A protein and the small-molecule ligand that binds it are described below.
Small molecule (SMILES): Nc1nc(=O)c2ncn([C@@H]3O[C@H](CO[P](=O)(O)O[C@H]4[C@@H](O)[C@H](n5cnc6c(N)ncnc65)O[C@@H]4CO[P](=O)(O)O[C@@H]4[C@@H](O)[C@H](n5cnc6c(N)ncnc65)O[C@@H]4COP(=O)=O)[C@@H](O)[C@H]3O)c2[nH]1

Binding-site contacts:
Ligand atom C6 contacts residue THR59 of chain 5.E at 3.6 Å.
Ligand atom C6 contacts residue LYS61 of chain 5.E at 3.8 Å.
Ligand atom C8 contacts residue LYS61 of chain 5.E at 3.7 Å.
Ligand atom O6 contacts residue LYS61 of chain 5.E at 3.0 Å (salt-bridge).
Ligand atom C5 contacts residue VAL29 of chain 5.E at 4.0 Å (hydrophobic).
Ligand atom C5 contacts residue TYR85 of chain 5.E at 3.5 Å (hydrophobic).
Ligand atom C8 contacts residue TYR85 of chain 5.E at 3.8 Å (hydrophobic).
Ligand atom P contacts residue TYR85 of chain 5.E at 3.7 Å.
Ligand atom C2 contacts residue SER47 of chain 5.E at 3.4 Å.
Ligand atom N6 contacts residue CYS46 of chain 5.E at 3.4 Å (h-bond).
Ligand atom N9 contacts residue TYR85 of chain 5.E at 4.0 Å.
Ligand atom P contacts residue LYS43 of chain 5.E at 3.2 Å.
Ligand atom C6 contacts residue VAL29 of chain 5.E at 4.1 Å (hydrophobic).
Ligand atom N7 contacts residue THR45 of chain 5.E at 2.5 Å (h-bond).
Ligand atom OP1 contacts residue TYR85 of chain 5.E at 3.5 Å (h-bond).
Ligand atom OP1 contacts residue LYS43 of chain 5.E at 2.9 Å (salt-bridge).
Ligand atom N6 contacts residue LYS61 of chain 5.E at 4.1 Å.
Ligand atom C5 contacts residue THR45 of chain 5.E at 3.1 Å.
Ligand atom C5 contacts residue LYS61 of chain 5.E at 3.7 Å.
Ligand atom N1 contacts residue SER47 of chain 5.E at 2.9 Å (h-bond).
Ligand atom N6 contacts residue THR45 of chain 5.E at 2.5 Å (h-bond).
Ligand atom N6 contacts residue THR59 of chain 5.E at 2.8 Å (h-bond).
Ligand atom C5' contacts residue TYR85 of chain 5.E at 4.0 Å (hydrophobic).
Ligand atom N6 contacts residue TYR85 of chain 5.E at 3.4 Å.
Ligand atom O3' contacts residue GLU63 of chain 5.E at 4.1 Å.
Ligand atom N7 contacts residue TYR85 of chain 5.E at 3.7 Å.
Ligand atom C8 contacts residue THR45 of chain 5.E at 3.8 Å.
Ligand atom N6 contacts residue SER47 of chain 5.E at 4.1 Å.
Ligand atom N1 contacts residue THR59 of chain 5.E at 3.5 Å.
Ligand atom OP2 contacts residue LYS43 of chain 5.E at 2.7 Å (salt-bridge).
Ligand atom C2 contacts residue THR59 of chain 5.E at 4.1 Å.
Ligand atom OP2 contacts residue GLU63 of chain 5.E at 3.6 Å (salt-bridge).
Ligand atom C6 contacts residue SER47 of chain 5.E at 3.9 Å.
Ligand atom C6 contacts residue TYR85 of chain 5.E at 3.4 Å (hydrophobic).
Ligand atom N1 contacts residue TYR85 of chain 5.E at 3.5 Å.
Ligand atom C4 contacts residue LYS61 of chain 5.E at 3.7 Å.
Ligand atom C6 contacts residue THR45 of chain 5.E at 3.1 Å.
Ligand atom N9 contacts residue LYS61 of chain 5.E at 3.7 Å.
Ligand atom N7 contacts residue LYS61 of chain 5.E at 3.7 Å.
Ligand atom C4 contacts residue TYR85 of chain 5.E at 3.8 Å (hydrophobic).

Sequence of chain 5.E:
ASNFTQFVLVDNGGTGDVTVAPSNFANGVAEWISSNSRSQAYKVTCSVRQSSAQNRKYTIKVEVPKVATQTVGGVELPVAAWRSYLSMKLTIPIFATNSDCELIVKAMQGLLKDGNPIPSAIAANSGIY